Sequence of chain 1.B:
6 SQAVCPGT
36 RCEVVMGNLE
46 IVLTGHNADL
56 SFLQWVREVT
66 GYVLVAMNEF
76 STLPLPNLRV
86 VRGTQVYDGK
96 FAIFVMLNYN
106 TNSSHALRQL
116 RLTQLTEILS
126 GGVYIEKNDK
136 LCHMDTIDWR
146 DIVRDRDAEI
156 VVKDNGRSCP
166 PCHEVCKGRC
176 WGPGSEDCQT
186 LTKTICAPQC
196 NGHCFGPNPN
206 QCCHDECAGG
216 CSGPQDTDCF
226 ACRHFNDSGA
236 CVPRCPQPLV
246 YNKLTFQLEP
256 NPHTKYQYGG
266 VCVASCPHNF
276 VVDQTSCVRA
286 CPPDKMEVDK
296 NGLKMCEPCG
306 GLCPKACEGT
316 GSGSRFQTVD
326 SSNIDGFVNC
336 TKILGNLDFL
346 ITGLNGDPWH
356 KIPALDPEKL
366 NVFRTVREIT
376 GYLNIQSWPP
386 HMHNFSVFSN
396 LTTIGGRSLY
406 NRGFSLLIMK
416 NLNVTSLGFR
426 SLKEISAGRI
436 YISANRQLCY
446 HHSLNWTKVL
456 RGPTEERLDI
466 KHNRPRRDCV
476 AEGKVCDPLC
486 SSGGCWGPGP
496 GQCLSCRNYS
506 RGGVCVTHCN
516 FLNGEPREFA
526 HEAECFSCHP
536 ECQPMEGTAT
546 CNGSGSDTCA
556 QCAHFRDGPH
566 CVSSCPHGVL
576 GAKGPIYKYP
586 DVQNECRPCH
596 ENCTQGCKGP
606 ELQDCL

This small molecule binds to this protein.
Small molecule (SMILES): CC(=O)N[C@@H]1[C@@H](O)[C@H](O)[C@@H](CO)O[C@H]1O

Binding-site contacts:
Ligand atom C2 contacts residue ASN450 of chain 1.B at 2.8 Å.
Ligand atom C7 contacts residue ASN450 of chain 1.B at 3.5 Å.
Ligand atom N2 contacts residue ASN450 of chain 1.B at 2.9 Å (h-bond).
Ligand atom C4 contacts residue ASN450 of chain 1.B at 4.2 Å.
Ligand atom O5 contacts residue ASN450 of chain 1.B at 2.4 Å (h-bond).
Ligand atom C2 contacts residue THR452 of chain 1.B at 4.3 Å.
Ligand atom C5 contacts residue LYS453 of chain 1.B at 4.2 Å.
Ligand atom O5 contacts residue LYS453 of chain 1.B at 3.1 Å.
Ligand atom C3 contacts residue THR452 of chain 1.B at 4.3 Å.
Ligand atom C5 contacts residue ASN450 of chain 1.B at 3.3 Å.
Ligand atom O5 contacts residue THR452 of chain 1.B at 3.2 Å (h-bond).
Ligand atom C1 contacts residue LYS453 of chain 1.B at 3.9 Å.
Ligand atom C4 contacts residue THR452 of chain 1.B at 4.1 Å.
Ligand atom C1 contacts residue THR452 of chain 1.B at 3.2 Å.
Ligand atom C3 contacts residue ASN450 of chain 1.B at 3.8 Å.
Ligand atom C8 contacts residue ASN450 of chain 1.B at 3.5 Å.
Ligand atom C6 contacts residue ASN450 of chain 1.B at 4.5 Å.
Ligand atom O4 contacts residue THR452 of chain 1.B at 4.5 Å.
Ligand atom C6 contacts residue THR452 of chain 1.B at 3.9 Å.
Ligand atom O6 contacts residue LYS453 of chain 1.B at 3.1 Å.
Ligand atom C1 contacts residue ASN450 of chain 1.B at 1.5 Å.
Ligand atom C6 contacts residue LYS453 of chain 1.B at 4.1 Å.
Ligand atom C5 contacts residue THR452 of chain 1.B at 3.0 Å.